Sequence of chain 1.A:
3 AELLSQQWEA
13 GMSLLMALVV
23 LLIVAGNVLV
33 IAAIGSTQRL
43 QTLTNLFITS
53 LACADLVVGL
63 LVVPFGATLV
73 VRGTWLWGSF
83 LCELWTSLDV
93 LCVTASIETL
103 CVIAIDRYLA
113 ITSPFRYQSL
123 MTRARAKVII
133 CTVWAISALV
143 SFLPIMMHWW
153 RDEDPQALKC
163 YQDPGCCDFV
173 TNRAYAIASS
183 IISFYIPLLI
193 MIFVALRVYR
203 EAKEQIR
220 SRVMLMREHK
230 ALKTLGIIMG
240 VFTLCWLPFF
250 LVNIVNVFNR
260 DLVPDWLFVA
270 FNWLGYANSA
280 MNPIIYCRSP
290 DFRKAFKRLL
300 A

Binding-site contacts:
Ligand atom CAT contacts residue ILE131 of chain 1.A at 4.2 Å (hydrophobic).
Ligand atom CAL contacts residue ARG127 of chain 1.A at 4.2 Å.
Ligand atom CAA contacts residue ILE184 of chain 1.A at 4.2 Å (hydrophobic).
Ligand atom CAR contacts residue ILE131 of chain 1.A at 4.1 Å (hydrophobic).
Ligand atom CAN contacts residue GLU100 of chain 1.A at 3.9 Å.
Ligand atom CAO contacts residue ILE192 of chain 1.A at 4.2 Å (hydrophobic).
Ligand atom CAC contacts residue PRO189 of chain 1.A at 4.3 Å (hydrophobic).
Ligand atom CAC contacts residue GLU100 of chain 1.A at 3.6 Å.
Ligand atom CBA contacts residue ILE184 of chain 1.A at 3.8 Å (hydrophobic).
Ligand atom CAS contacts residue ILE138 of chain 1.A at 4.3 Å (hydrophobic).
Ligand atom CAM contacts residue VAL130 of chain 1.A at 3.7 Å (hydrophobic).
Ligand atom CAA contacts residue ILE188 of chain 1.A at 4.2 Å (hydrophobic).
Ligand atom CAR contacts residue THR134 of chain 1.A at 3.8 Å.
Ligand atom OAH contacts residue ARG127 of chain 1.A at 3.6 Å (salt-bridge).
Ligand atom CAY contacts residue VAL130 of chain 1.A at 4.1 Å (hydrophobic).
Ligand atom CAJ contacts residue GLU100 of chain 1.A at 4.2 Å.
Ligand atom CAU contacts residue VAL135 of chain 1.A at 4.4 Å (hydrophobic).
Ligand atom CBB contacts residue GLU100 of chain 1.A at 4.3 Å.
Ligand atom CAD contacts residue THR134 of chain 1.A at 4.2 Å.
Ligand atom OAF contacts residue VAL130 of chain 1.A at 4.0 Å.
Ligand atom CAM contacts residue ARG127 of chain 1.A at 4.2 Å.
Ligand atom CAU contacts residue VAL104 of chain 1.A at 4.4 Å (hydrophobic).
Ligand atom CAP contacts residue ILE192 of chain 1.A at 4.3 Å (hydrophobic).
Ligand atom CAB contacts residue ILE138 of chain 1.A at 4.0 Å (hydrophobic).
Ligand atom CAX contacts residue ARG127 of chain 1.A at 4.4 Å.
Ligand atom CAT contacts residue THR134 of chain 1.A at 3.5 Å.
Ligand atom CAS contacts residue THR134 of chain 1.A at 4.4 Å.
Ligand atom OAW contacts residue VAL130 of chain 1.A at 4.1 Å.
Ligand atom CAB contacts residue GLU100 of chain 1.A at 3.8 Å.
Ligand atom CBA contacts residue GLU100 of chain 1.A at 4.0 Å.
Ligand atom CAJ contacts residue PRO189 of chain 1.A at 4.2 Å (hydrophobic).
Ligand atom CAS contacts residue VAL135 of chain 1.A at 4.4 Å (hydrophobic).
Ligand atom CAQ contacts residue ILE107 of chain 1.A at 4.1 Å (hydrophobic).
Ligand atom CAC contacts residue CYS103 of chain 1.A at 3.7 Å (hydrophobic).
Ligand atom OAW contacts residue ILE131 of chain 1.A at 3.2 Å.
Ligand atom CAB contacts residue VAL142 of chain 1.A at 4.2 Å (hydrophobic).
Ligand atom CBH contacts residue THR134 of chain 1.A at 4.4 Å.
Ligand atom CBC contacts residue ILE131 of chain 1.A at 3.5 Å (hydrophobic).
Ligand atom OAW contacts residue ARG127 of chain 1.A at 4.4 Å.
Ligand atom CAB contacts residue ILE184 of chain 1.A at 3.9 Å (hydrophobic).

This small molecule binds to this protein.
Small molecule (SMILES): CC(C)CCC[C@@H](C)[C@H]1CC[C@H]2[C@@H]3CC=C4C[C@@H](OC(=O)CCC(=O)O)CC[C@]4(C)[C@H]3CC[C@]12C